Sequence of chain 6.A:
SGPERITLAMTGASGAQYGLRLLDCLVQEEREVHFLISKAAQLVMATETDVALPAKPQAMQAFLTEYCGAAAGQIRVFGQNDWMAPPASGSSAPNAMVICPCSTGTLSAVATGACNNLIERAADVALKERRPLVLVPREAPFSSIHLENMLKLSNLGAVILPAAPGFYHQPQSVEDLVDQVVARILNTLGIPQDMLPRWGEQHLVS

Binding-site contacts:
Ligand atom OAD contacts residue GLY112 of chain 1.A at 2.7 Å (h-bond).
Ligand atom OAE contacts residue SER111 of chain 1.A at 4.0 Å.
Ligand atom CAG contacts residue SER111 of chain 1.A at 3.9 Å.
Ligand atom PAJ contacts residue TYR190 of chain 8.A at 3.9 Å.
Ligand atom CAF contacts residue ALA110 of chain 1.A at 3.5 Å (hydrophobic).
Ligand atom PAJ contacts residue GLY112 of chain 1.A at 3.9 Å.
Ligand atom OAC contacts residue ARG160 of chain 6.A at 3.3 Å (salt-bridge).
Ligand atom PAJ contacts residue LYS150 of chain 1.A at 3.8 Å.
Ligand atom OAE contacts residue ARG160 of chain 6.A at 3.5 Å (salt-bridge).
Ligand atom CAA contacts residue TYR190 of chain 8.A at 3.8 Å (hydrophobic).
Ligand atom PAJ contacts residue ARG206 of chain 8.A at 3.7 Å.
Ligand atom OAE contacts residue TYR190 of chain 8.A at 2.6 Å (h-bond).
Ligand atom PAJ contacts residue SER111 of chain 1.A at 3.6 Å.
Ligand atom CAB contacts residue TRP221 of chain 8.A at 3.6 Å (hydrophobic).
Ligand atom CAF contacts residue ARG143 of chain 1.A at 3.7 Å.
Ligand atom OAD contacts residue ARG206 of chain 8.A at 3.3 Å (salt-bridge).
Ligand atom CAA contacts residue SER111 of chain 1.A at 3.6 Å.
Ligand atom OAH contacts residue SER111 of chain 1.A at 2.8 Å (h-bond).
Ligand atom OAE contacts residue ARG206 of chain 8.A at 2.9 Å (salt-bridge).
Ligand atom OAC contacts residue LYS150 of chain 1.A at 3.8 Å.
Ligand atom OAD contacts residue SER113 of chain 1.A at 3.9 Å.
Ligand atom OAD contacts residue SER111 of chain 1.A at 3.6 Å (h-bond).
Ligand atom CAG contacts residue ARG143 of chain 1.A at 3.5 Å.
Ligand atom OAC contacts residue GLU161 of chain 6.A at 2.6 Å (salt-bridge).
Ligand atom OAD contacts residue GLU161 of chain 6.A at 3.9 Å.
Ligand atom CAA contacts residue TRP221 of chain 8.A at 3.7 Å (hydrophobic).
Ligand atom CAB contacts residue TRP105 of chain 1.A at 3.2 Å (hydrophobic).
Ligand atom OAD contacts residue LYS150 of chain 1.A at 2.8 Å (salt-bridge).
Ligand atom CAI contacts residue FNR1 of chain 6.C at 3.6 Å.
Ligand atom CAB contacts residue FNR1 of chain 6.C at 3.7 Å.
Ligand atom PAJ contacts residue ARG143 of chain 1.A at 3.8 Å.
Ligand atom PAJ contacts residue GLU161 of chain 6.A at 3.8 Å.
Ligand atom OAC contacts residue ARG143 of chain 1.A at 3.1 Å (salt-bridge).
Ligand atom CAI contacts residue SER111 of chain 1.A at 3.6 Å.
Ligand atom CAG contacts residue FNR1 of chain 6.C at 3.3 Å.
Ligand atom CAF contacts residue SER111 of chain 1.A at 3.9 Å.
Ligand atom CAG contacts residue TYR190 of chain 8.A at 4.0 Å (hydrophobic).
Ligand atom OAH contacts residue ARG143 of chain 1.A at 3.5 Å (salt-bridge).
Ligand atom CAF contacts residue FNR1 of chain 6.C at 3.3 Å.
Ligand atom OAH contacts residue GLY112 of chain 1.A at 3.9 Å.

Sequence of chain 8.A:
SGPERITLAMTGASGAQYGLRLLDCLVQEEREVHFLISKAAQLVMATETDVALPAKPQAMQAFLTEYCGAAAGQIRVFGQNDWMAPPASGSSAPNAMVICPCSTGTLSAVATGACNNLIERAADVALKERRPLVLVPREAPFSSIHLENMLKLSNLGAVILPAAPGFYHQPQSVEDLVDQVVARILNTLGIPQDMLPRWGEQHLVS

Sequence of chain 1.A:
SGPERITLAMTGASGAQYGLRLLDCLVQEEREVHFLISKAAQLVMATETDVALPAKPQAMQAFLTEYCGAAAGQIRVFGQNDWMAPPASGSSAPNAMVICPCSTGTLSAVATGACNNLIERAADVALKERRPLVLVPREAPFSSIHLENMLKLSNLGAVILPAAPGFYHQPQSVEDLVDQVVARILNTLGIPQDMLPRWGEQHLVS

This protein binds this small molecule.
Small molecule (SMILES): CC(C)=CCOP(=O)(O)O